Binding-site contacts:
Ligand atom C2 contacts residue ASN746 of chain 1.A at 2.6 Å.
Ligand atom C1 contacts residue ASN746 of chain 1.A at 1.5 Å.
Ligand atom C4 contacts residue ILE745 of chain 1.A at 4.4 Å (hydrophobic).
Ligand atom C3 contacts residue ASN746 of chain 1.A at 3.9 Å.
Ligand atom O5 contacts residue ASN746 of chain 1.A at 2.3 Å (h-bond).
Ligand atom O7 contacts residue LYS86 of chain 1.A at 4.3 Å.
Ligand atom O5 contacts residue ILE745 of chain 1.A at 3.8 Å.
Ligand atom N2 contacts residue ASN746 of chain 1.A at 3.1 Å (h-bond).
Ligand atom C5 contacts residue ASN746 of chain 1.A at 3.7 Å.
Ligand atom C6 contacts residue ILE745 of chain 1.A at 4.1 Å (hydrophobic).
Ligand atom C7 contacts residue ASN746 of chain 1.A at 3.8 Å.
Ligand atom C4 contacts residue ASN746 of chain 1.A at 4.2 Å.
Ligand atom O7 contacts residue ASN746 of chain 1.A at 3.9 Å.
Ligand atom C5 contacts residue ILE745 of chain 1.A at 4.3 Å (hydrophobic).

This small molecule binds to this protein.
Small molecule (SMILES): CC(=O)N[C@@H]1[C@@H](O)[C@H](O)[C@@H](CO)O[C@H]1O

Sequence of chain 1.A:
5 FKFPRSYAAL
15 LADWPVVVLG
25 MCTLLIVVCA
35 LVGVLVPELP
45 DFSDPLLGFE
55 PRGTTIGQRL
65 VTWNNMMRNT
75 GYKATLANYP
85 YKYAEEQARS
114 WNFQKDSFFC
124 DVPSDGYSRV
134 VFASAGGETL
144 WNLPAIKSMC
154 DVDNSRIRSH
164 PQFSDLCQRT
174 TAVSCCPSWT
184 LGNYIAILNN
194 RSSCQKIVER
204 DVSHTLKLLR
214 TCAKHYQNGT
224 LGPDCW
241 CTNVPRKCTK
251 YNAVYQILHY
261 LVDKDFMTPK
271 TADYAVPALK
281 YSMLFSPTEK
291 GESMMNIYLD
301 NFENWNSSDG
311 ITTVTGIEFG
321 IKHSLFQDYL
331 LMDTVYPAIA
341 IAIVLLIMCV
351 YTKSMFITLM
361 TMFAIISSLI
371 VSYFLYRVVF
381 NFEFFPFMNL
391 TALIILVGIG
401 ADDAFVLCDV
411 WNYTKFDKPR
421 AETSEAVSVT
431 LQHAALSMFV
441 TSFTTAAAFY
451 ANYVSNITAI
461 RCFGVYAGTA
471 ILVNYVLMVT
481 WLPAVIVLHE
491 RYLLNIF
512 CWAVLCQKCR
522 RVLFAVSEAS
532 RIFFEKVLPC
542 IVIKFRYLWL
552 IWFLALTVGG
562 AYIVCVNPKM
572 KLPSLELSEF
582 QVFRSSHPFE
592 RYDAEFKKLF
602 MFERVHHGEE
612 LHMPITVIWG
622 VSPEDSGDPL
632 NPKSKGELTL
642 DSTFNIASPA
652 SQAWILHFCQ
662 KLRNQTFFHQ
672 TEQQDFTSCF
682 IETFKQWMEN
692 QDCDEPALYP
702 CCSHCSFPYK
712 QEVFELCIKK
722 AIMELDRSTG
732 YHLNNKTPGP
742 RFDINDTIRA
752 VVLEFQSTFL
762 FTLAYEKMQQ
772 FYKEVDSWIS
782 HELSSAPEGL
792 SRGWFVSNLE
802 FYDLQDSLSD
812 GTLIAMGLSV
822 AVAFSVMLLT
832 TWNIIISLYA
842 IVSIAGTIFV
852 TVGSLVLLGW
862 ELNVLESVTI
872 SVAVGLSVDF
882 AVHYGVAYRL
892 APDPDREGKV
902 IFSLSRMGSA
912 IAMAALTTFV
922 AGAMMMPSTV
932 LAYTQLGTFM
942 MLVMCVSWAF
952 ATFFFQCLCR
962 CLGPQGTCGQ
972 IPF